Binding-site contacts:
Ligand atom OAJ contacts residue TYR170 of chain 1.F at 2.7 Å (h-bond).
Ligand atom OAB contacts residue PRO149 of chain 1.F at 3.6 Å.
Ligand atom CBI contacts residue ASP199 of chain 1.F at 3.4 Å.
Ligand atom OAO contacts residue ARG280 of chain 1.F at 3.0 Å (salt-bridge).
Ligand atom OAH contacts residue TYR170 of chain 1.F at 3.2 Å.
Ligand atom CBD contacts residue ASP199 of chain 1.F at 3.3 Å.
Ligand atom OAL contacts residue ALA151 of chain 1.F at 3.3 Å.
Ligand atom CAW contacts residue HIS281 of chain 1.F at 3.7 Å.
Ligand atom CBC contacts residue GLN200 of chain 1.F at 3.5 Å.
Ligand atom OAX contacts residue ARG280 of chain 1.F at 3.0 Å (salt-bridge).
Ligand atom OAX contacts residue TYR170 of chain 1.F at 3.5 Å (h-bond).
Ligand atom PBL contacts residue TYR170 of chain 1.F at 3.5 Å.
Ligand atom OAQ contacts residue LYS150 of chain 1.F at 3.0 Å (salt-bridge).
Ligand atom OAP contacts residue LEU172 of chain 1.F at 2.8 Å (h-bond).
Ligand atom OAH contacts residue ARG280 of chain 1.F at 3.6 Å.
Ligand atom OAD contacts residue THR196 of chain 1.F at 3.5 Å (h-bond).
Ligand atom CAS contacts residue TYR170 of chain 1.F at 3.1 Å (hydrophobic).
Ligand atom PBM contacts residue LEU172 of chain 1.F at 3.7 Å.
Ligand atom OAY contacts residue SER173 of chain 1.F at 3.5 Å (h-bond).
Ligand atom OAO contacts residue THR276 of chain 1.F at 3.5 Å.
Ligand atom OAP contacts residue ARG277 of chain 1.F at 2.8 Å (salt-bridge).
Ligand atom CAV contacts residue TYR170 of chain 1.F at 3.6 Å (hydrophobic).
Ligand atom OAQ contacts residue ALA151 of chain 1.F at 2.9 Å (h-bond).
Ligand atom OAF contacts residue ASP199 of chain 1.F at 2.1 Å (salt-bridge).
Ligand atom OAO contacts residue THR320 of chain 1.F at 2.4 Å (h-bond).
Ligand atom OAD contacts residue GLN283 of chain 1.F at 3.4 Å (h-bond).
Ligand atom OBB contacts residue PRO149 of chain 1.F at 3.7 Å.
Ligand atom OAH contacts residue HIS281 of chain 1.F at 3.3 Å (h-bond).
Ligand atom OAK contacts residue ALA197 of chain 1.F at 3.7 Å.
Ligand atom PBL contacts residue ARG280 of chain 1.F at 3.7 Å.
Ligand atom OAA contacts residue LYS273 of chain 1.F at 2.9 Å (salt-bridge).
Ligand atom OAK contacts residue ASP199 of chain 1.F at 2.3 Å (salt-bridge).
Ligand atom OAM contacts residue SER147 of chain 1.F at 3.2 Å (h-bond).
Ligand atom OAB contacts residue LEU172 of chain 1.F at 3.6 Å.
Ligand atom OAC contacts residue LYS150 of chain 1.F at 3.6 Å (salt-bridge).
Ligand atom OBA contacts residue ARG277 of chain 1.F at 3.4 Å (salt-bridge).
Ligand atom OAK contacts residue GLN200 of chain 1.F at 3.4 Å.
Ligand atom CAS contacts residue ARG280 of chain 1.F at 3.3 Å.
Ligand atom CAV contacts residue ARG277 of chain 1.F at 3.5 Å.
Ligand atom OAA contacts residue TYR170 of chain 1.F at 2.6 Å (h-bond).

A small-molecule ligand and the protein it binds are described below.
Small molecule (SMILES): O=P(O)(O)OC[C@H](O)[C@H](O)[C@H](O)COP(=O)(O)OC[C@H](O)[C@H](O)[C@H](O)COP(=O)(O)OC[C@@H](O)[C@@H](O)[C@@H](O)CO

Sequence of chain 1.F:
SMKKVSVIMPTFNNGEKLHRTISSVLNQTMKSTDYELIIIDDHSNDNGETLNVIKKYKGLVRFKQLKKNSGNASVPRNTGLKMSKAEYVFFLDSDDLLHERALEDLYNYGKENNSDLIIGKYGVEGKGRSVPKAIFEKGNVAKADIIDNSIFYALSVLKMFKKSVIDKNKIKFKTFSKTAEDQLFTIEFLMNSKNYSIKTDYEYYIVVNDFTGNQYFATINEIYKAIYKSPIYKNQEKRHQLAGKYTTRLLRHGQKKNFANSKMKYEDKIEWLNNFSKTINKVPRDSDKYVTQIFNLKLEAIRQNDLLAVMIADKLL